Sequence of chain 4.A:
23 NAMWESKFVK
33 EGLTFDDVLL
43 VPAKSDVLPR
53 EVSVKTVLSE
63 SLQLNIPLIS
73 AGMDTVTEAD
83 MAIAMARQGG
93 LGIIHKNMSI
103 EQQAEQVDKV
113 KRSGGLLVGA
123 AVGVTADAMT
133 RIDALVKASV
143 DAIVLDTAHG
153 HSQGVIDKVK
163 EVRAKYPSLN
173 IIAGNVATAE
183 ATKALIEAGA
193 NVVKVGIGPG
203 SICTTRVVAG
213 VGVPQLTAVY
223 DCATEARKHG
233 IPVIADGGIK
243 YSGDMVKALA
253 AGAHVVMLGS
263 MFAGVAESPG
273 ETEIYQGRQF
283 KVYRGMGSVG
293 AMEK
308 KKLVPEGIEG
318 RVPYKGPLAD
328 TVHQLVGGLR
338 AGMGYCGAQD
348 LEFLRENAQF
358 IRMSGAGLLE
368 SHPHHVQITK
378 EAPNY

A small-molecule ligand and the protein it binds are described below.
Small molecule (SMILES): C[C@@H](Oc1cc(=O)[nH]c2ccccc12)c1cn(-c2ccc(Cl)cc2)nn1

Binding-site contacts:
Ligand atom CL1 contacts residue HIS151 of chain 4.A at 3.8 Å.
Ligand atom CL1 contacts residue GLY341 of chain 2.A at 3.2 Å.
Ligand atom C7 contacts residue ALA150 of chain 4.A at 3.9 Å (hydrophobic).
Ligand atom C8 contacts residue THR207 of chain 4.A at 3.6 Å.
Ligand atom CL1 contacts residue TYR342 of chain 2.A at 3.6 Å.
Ligand atom C8 contacts residue TYR342 of chain 2.A at 3.7 Å (hydrophobic).
Ligand atom C12 contacts residue MET294 of chain 4.A at 3.6 Å (hydrophobic).
Ligand atom C7 contacts residue GLU313 of chain 4.A at 3.7 Å.
Ligand atom C18 contacts residue PRO51 of chain 2.A at 3.9 Å (hydrophobic).
Ligand atom O2 contacts residue MET288 of chain 4.A at 3.5 Å.
Ligand atom C3 contacts residue MET288 of chain 4.A at 3.8 Å (hydrophobic).
Ligand atom C12 contacts residue GLU313 of chain 4.A at 3.9 Å.
Ligand atom C21 contacts residue GLU313 of chain 4.A at 3.4 Å.
Ligand atom C8 contacts residue IMP1 of chain 4.C at 3.2 Å.
Ligand atom C2 contacts residue MET288 of chain 4.A at 3.6 Å (hydrophobic).
Ligand atom N2 contacts residue ALA150 of chain 4.A at 4.0 Å.
Ligand atom C16 contacts residue ALA150 of chain 4.A at 3.6 Å (hydrophobic).
Ligand atom C9 contacts residue IMP1 of chain 4.C at 3.3 Å.
Ligand atom C15 contacts residue LEU310 of chain 4.A at 4.0 Å (hydrophobic).
Ligand atom O1 contacts residue GLU313 of chain 4.A at 3.9 Å.
Ligand atom C19 contacts residue PRO51 of chain 2.A at 3.9 Å (hydrophobic).
Ligand atom O1 contacts residue GLY289 of chain 4.A at 3.4 Å.
Ligand atom C9 contacts residue ALA150 of chain 4.A at 4.0 Å (hydrophobic).
Ligand atom C8 contacts residue ALA150 of chain 4.A at 3.9 Å (hydrophobic).
Ligand atom C8 contacts residue GLU313 of chain 4.A at 3.9 Å.
Ligand atom C21 contacts residue TYR342 of chain 2.A at 3.7 Å (hydrophobic).
Ligand atom N3 contacts residue LEU310 of chain 4.A at 3.8 Å.
Ligand atom N1 contacts residue LEU310 of chain 4.A at 3.2 Å.
Ligand atom C12 contacts residue VAL311 of chain 4.A at 3.2 Å (hydrophobic).
Ligand atom C2 contacts residue GLY289 of chain 4.A at 3.5 Å.
Ligand atom C1 contacts residue GLY289 of chain 4.A at 3.4 Å.
Ligand atom C10 contacts residue IMP1 of chain 4.C at 3.8 Å.
Ligand atom N3 contacts residue ALA150 of chain 4.A at 3.6 Å.
Ligand atom C14 contacts residue LEU310 of chain 4.A at 3.6 Å (hydrophobic).
Ligand atom C11 contacts residue MET294 of chain 4.A at 3.8 Å (hydrophobic).
Ligand atom C7 contacts residue IMP1 of chain 4.C at 3.5 Å.
Ligand atom C15 contacts residue GLU313 of chain 4.A at 3.2 Å.
Ligand atom N4 contacts residue MET288 of chain 4.A at 4.0 Å.
Ligand atom N2 contacts residue LEU310 of chain 4.A at 3.4 Å.
Ligand atom C20 contacts residue TYR342 of chain 2.A at 3.6 Å (hydrophobic).

Sequence of chain 2.A:
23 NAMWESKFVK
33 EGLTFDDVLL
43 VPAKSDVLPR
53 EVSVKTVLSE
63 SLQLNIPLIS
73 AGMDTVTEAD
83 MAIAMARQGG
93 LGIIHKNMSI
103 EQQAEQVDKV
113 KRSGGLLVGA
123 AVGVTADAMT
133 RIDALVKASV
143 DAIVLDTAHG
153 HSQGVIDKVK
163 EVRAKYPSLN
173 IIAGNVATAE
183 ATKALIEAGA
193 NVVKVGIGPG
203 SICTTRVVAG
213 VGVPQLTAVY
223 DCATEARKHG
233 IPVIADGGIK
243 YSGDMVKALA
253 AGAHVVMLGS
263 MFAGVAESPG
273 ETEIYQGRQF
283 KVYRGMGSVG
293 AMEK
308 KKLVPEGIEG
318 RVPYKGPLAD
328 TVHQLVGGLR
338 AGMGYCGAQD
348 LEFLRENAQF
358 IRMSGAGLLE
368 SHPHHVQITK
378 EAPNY